The protein below binds the small molecule below.
Small molecule (SMILES): CC(=O)N[C@H]1[C@H](O[C@H]2[C@H](O)[C@@H](NC(C)=O)CO[C@@H]2CO)O[C@H](CO)[C@@H](O[C@@H]2O[C@H](CO[C@H]3O[C@H](CO)[C@@H](O)[C@H](O)[C@@H]3O)[C@@H](O)[C@H](O[C@H]3O[C@H](CO)[C@@H](O)[C@H](O)[C@@H]3O)[C@@H]2O)[C@@H]1O

Sequence of chain 1.A:
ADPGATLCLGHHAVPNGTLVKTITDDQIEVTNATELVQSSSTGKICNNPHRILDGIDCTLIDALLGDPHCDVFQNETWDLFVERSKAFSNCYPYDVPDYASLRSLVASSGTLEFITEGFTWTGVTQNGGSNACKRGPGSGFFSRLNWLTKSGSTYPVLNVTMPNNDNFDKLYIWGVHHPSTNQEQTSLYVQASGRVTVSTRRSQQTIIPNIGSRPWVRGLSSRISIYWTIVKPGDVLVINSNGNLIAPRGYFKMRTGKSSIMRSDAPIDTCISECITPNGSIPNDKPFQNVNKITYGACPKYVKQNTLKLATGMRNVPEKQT

Sequence of chain 1.I:
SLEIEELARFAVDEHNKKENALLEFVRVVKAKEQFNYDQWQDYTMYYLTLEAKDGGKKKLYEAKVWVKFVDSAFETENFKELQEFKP

Sequence of chain 1.G:
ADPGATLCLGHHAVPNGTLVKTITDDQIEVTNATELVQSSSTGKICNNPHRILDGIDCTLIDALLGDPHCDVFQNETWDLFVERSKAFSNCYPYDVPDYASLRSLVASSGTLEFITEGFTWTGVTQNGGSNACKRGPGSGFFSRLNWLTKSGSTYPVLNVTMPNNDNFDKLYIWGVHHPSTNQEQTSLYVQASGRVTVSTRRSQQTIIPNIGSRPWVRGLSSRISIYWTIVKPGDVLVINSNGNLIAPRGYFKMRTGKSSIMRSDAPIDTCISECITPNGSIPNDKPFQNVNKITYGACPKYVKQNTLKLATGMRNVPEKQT

Binding-site contacts:
Ligand atom N2 contacts residue SER213 of chain 1.G at 4.2 Å.
Ligand atom C1 contacts residue TRP216 of chain 1.G at 4.3 Å (hydrophobic).
Ligand atom C8 contacts residue PRO215 of chain 1.G at 4.1 Å (hydrophobic).
Ligand atom O5 contacts residue VAL238 of chain 1.A at 4.5 Å.
Ligand atom C1 contacts residue SER213 of chain 1.G at 3.9 Å.
Ligand atom C4 contacts residue ASN159 of chain 1.A at 4.2 Å.
Ligand atom O5 contacts residue ASN159 of chain 1.A at 2.4 Å (h-bond).
Ligand atom C2 contacts residue ASN159 of chain 1.A at 2.5 Å.
Ligand atom C6 contacts residue VAL238 of chain 1.A at 3.7 Å (hydrophobic).
Ligand atom O3 contacts residue TYR37 of chain 1.I at 3.4 Å.
Ligand atom C3 contacts residue ASN159 of chain 1.A at 3.8 Å.
Ligand atom C8 contacts residue VAL236 of chain 1.A at 3.7 Å (hydrophobic).
Ligand atom O7 contacts residue ASN159 of chain 1.A at 4.0 Å.
Ligand atom C5 contacts residue TRP216 of chain 1.G at 4.4 Å (hydrophobic).
Ligand atom O5 contacts residue TRP216 of chain 1.G at 4.3 Å.
Ligand atom O6 contacts residue TYR37 of chain 1.I at 4.4 Å.
Ligand atom N2 contacts residue ASN159 of chain 1.A at 2.9 Å (h-bond).
Ligand atom C1 contacts residue ASN159 of chain 1.A at 1.4 Å.
Ligand atom C3 contacts residue SER213 of chain 1.G at 4.3 Å.
Ligand atom C2 contacts residue SER213 of chain 1.G at 4.3 Å.
Ligand atom C5 contacts residue VAL238 of chain 1.A at 4.1 Å (hydrophobic).
Ligand atom O6 contacts residue VAL236 of chain 1.A at 4.3 Å.
Ligand atom O6 contacts residue VAL238 of chain 1.A at 3.4 Å.
Ligand atom C6 contacts residue THR161 of chain 1.A at 3.8 Å.
Ligand atom C7 contacts residue ASN159 of chain 1.A at 3.6 Å.
Ligand atom C7 contacts residue TRP216 of chain 1.G at 4.0 Å (hydrophobic).
Ligand atom C3 contacts residue TYR37 of chain 1.I at 4.1 Å (hydrophobic).
Ligand atom C6 contacts residue TRP216 of chain 1.G at 4.5 Å (hydrophobic).
Ligand atom C2 contacts residue TRP216 of chain 1.G at 4.3 Å (hydrophobic).
Ligand atom O7 contacts residue TRP216 of chain 1.G at 3.3 Å (h-bond).
Ligand atom C7 contacts residue PRO215 of chain 1.G at 4.4 Å (hydrophobic).
Ligand atom O6 contacts residue THR161 of chain 1.A at 4.2 Å.
Ligand atom O7 contacts residue PRO215 of chain 1.G at 4.4 Å.
Ligand atom C5 contacts residue ASN159 of chain 1.A at 3.7 Å.